Binding-site contacts:
Ligand atom C3 contacts residue ASN46 of chain 1.B at 3.4 Å.
Ligand atom C6 contacts residue SER48 of chain 1.B at 4.3 Å.
Ligand atom C6 contacts residue ASN46 of chain 1.B at 3.9 Å.
Ligand atom C8 contacts residue ASN46 of chain 1.B at 4.4 Å.
Ligand atom O6 contacts residue ASN41 of chain 1.B at 4.1 Å.
Ligand atom C5 contacts residue ASN46 of chain 1.B at 3.1 Å.
Ligand atom O6 contacts residue GLU28 of chain 1.B at 4.4 Å.
Ligand atom C7 contacts residue ASN46 of chain 1.B at 3.4 Å.
Ligand atom O5 contacts residue ASN41 of chain 1.B at 3.8 Å.
Ligand atom O5 contacts residue ASN46 of chain 1.B at 2.4 Å (h-bond).
Ligand atom C6 contacts residue SER47 of chain 1.B at 3.6 Å.
Ligand atom O7 contacts residue ASN46 of chain 1.B at 3.9 Å.
Ligand atom C1 contacts residue ASN41 of chain 1.B at 4.1 Å.
Ligand atom C1 contacts residue ASN46 of chain 1.B at 1.5 Å.
Ligand atom C5 contacts residue SER47 of chain 1.B at 4.2 Å.
Ligand atom O6 contacts residue SER47 of chain 1.B at 3.0 Å (h-bond).
Ligand atom N2 contacts residue ASN46 of chain 1.B at 2.8 Å (h-bond).
Ligand atom C2 contacts residue ASN46 of chain 1.B at 2.5 Å.
Ligand atom O6 contacts residue SER48 of chain 1.B at 4.1 Å.
Ligand atom O6 contacts residue LEU39 of chain 1.B at 4.1 Å.
Ligand atom C4 contacts residue ASN46 of chain 1.B at 3.9 Å.
Ligand atom O6 contacts residue ASN46 of chain 1.B at 3.7 Å.

This small molecule binds to this protein.
Small molecule (SMILES): CC(=O)N[C@@H]1[C@@H](O)[C@H](O)[C@@H](CO)O[C@H]1O

Sequence of chain 1.B:
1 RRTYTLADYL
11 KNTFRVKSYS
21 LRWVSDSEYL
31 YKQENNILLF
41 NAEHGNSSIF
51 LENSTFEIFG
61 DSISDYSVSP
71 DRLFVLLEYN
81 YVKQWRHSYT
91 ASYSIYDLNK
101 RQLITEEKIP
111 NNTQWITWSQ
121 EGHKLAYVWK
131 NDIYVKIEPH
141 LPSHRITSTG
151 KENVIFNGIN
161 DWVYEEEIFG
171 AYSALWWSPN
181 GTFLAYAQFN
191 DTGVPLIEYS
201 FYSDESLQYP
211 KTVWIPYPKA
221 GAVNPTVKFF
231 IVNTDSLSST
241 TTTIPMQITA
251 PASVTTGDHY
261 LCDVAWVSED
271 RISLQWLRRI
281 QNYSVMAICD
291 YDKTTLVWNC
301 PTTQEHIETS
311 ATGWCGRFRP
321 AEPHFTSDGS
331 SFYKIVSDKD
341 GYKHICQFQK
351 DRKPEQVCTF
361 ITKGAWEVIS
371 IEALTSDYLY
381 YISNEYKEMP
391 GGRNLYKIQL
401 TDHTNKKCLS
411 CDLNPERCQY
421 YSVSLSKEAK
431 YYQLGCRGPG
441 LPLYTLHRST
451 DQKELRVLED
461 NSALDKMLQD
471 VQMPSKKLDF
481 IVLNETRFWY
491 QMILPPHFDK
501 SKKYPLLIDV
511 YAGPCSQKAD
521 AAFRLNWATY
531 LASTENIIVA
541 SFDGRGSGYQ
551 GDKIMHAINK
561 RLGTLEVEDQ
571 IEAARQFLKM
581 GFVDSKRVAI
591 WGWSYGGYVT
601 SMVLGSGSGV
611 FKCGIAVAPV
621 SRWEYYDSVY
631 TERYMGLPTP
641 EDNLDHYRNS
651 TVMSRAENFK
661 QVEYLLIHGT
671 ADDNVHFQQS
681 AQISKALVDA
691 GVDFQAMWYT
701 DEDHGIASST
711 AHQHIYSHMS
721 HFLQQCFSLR